The protein below binds the small molecule below.
Small molecule (SMILES): CC(=O)N[C@@H]1[C@@H](O)[C@H](O)[C@@H](CO)O[C@H]1O

Sequence of chain 1.A:
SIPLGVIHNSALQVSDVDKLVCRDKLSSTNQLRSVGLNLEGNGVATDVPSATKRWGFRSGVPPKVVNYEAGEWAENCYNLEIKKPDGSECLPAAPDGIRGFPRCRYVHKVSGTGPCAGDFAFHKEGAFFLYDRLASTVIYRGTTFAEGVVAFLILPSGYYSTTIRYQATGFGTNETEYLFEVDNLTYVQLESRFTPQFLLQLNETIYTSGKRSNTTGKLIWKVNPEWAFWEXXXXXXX

Binding-site contacts:
Ligand atom C1 contacts residue ASN201 of chain 1.A at 1.4 Å.
Ligand atom C3 contacts residue ASN201 of chain 1.A at 3.7 Å.
Ligand atom O6 contacts residue ASN201 of chain 1.A at 4.3 Å.
Ligand atom O7 contacts residue ASN201 of chain 1.A at 4.0 Å.
Ligand atom C4 contacts residue ASN201 of chain 1.A at 4.2 Å.
Ligand atom C5 contacts residue ASN201 of chain 1.A at 3.7 Å.
Ligand atom C2 contacts residue ASN201 of chain 1.A at 2.4 Å.
Ligand atom C7 contacts residue ASN201 of chain 1.A at 3.6 Å.
Ligand atom N2 contacts residue ASN201 of chain 1.A at 2.8 Å (h-bond).
Ligand atom O5 contacts residue ASN201 of chain 1.A at 2.4 Å (h-bond).